Sequence of chain 1.F:
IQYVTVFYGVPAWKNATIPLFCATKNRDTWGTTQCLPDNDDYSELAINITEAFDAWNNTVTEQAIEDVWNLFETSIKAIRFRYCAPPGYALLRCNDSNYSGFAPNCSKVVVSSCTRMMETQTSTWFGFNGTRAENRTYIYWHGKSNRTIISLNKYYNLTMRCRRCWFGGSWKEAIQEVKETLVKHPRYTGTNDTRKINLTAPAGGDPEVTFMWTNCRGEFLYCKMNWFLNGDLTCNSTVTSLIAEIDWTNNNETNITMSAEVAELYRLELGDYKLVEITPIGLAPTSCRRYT

A protein and the small-molecule ligand that binds it are described below.
Small molecule (SMILES): CC(=O)N[C@@H]1[C@@H](O)[C@H](O)[C@@H](CO)O[C@H]1O

Binding-site contacts:
Ligand atom C8 contacts residue ASN48 of chain 1.F at 4.3 Å.
Ligand atom N2 contacts residue ASN48 of chain 1.F at 2.9 Å (h-bond).
Ligand atom C3 contacts residue ASN48 of chain 1.F at 3.8 Å.
Ligand atom C7 contacts residue ASN48 of chain 1.F at 3.8 Å.
Ligand atom C1 contacts residue ASN48 of chain 1.F at 1.4 Å.
Ligand atom O5 contacts residue ASN48 of chain 1.F at 2.4 Å (h-bond).
Ligand atom C2 contacts residue ASN48 of chain 1.F at 2.5 Å.
Ligand atom C5 contacts residue ASN48 of chain 1.F at 3.7 Å.
Ligand atom C4 contacts residue ASN48 of chain 1.F at 4.2 Å.